Binding-site contacts:
Ligand atom N2 contacts residue ASN118 of chain 1.A at 2.9 Å (h-bond).
Ligand atom C7 contacts residue GLU166 of chain 1.A at 3.9 Å.
Ligand atom C8 contacts residue TRP168 of chain 1.A at 3.5 Å (hydrophobic).
Ligand atom C1 contacts residue ASP2 of chain 1.B at 4.5 Å.
Ligand atom C8 contacts residue HIS167 of chain 1.A at 3.8 Å.
Ligand atom O5 contacts residue ASP2 of chain 1.B at 3.8 Å.
Ligand atom C3 contacts residue ASN118 of chain 1.A at 3.7 Å.
Ligand atom O3 contacts residue ASP2 of chain 1.B at 3.5 Å (salt-bridge).
Ligand atom C8 contacts residue VAL116 of chain 1.A at 3.7 Å (hydrophobic).
Ligand atom C6 contacts residue ASP2 of chain 1.B at 3.5 Å.
Ligand atom O6 contacts residue ASP2 of chain 1.B at 4.0 Å.
Ligand atom N2 contacts residue TRP168 of chain 1.A at 3.8 Å.
Ligand atom C7 contacts residue ASN118 of chain 1.A at 3.5 Å.
Ligand atom C8 contacts residue GLU166 of chain 1.A at 3.5 Å.
Ligand atom C8 contacts residue VAL117 of chain 1.A at 4.2 Å (hydrophobic).
Ligand atom C2 contacts residue ASN118 of chain 1.A at 2.4 Å.
Ligand atom C5 contacts residue ASP2 of chain 1.B at 4.3 Å.
Ligand atom O7 contacts residue ASN118 of chain 1.A at 3.6 Å.
Ligand atom C7 contacts residue TRP168 of chain 1.A at 3.4 Å (hydrophobic).
Ligand atom O4 contacts residue ASP2 of chain 1.B at 4.4 Å.
Ligand atom O5 contacts residue ASN118 of chain 1.A at 2.4 Å (h-bond).
Ligand atom C3 contacts residue TRP168 of chain 1.A at 4.4 Å (hydrophobic).
Ligand atom C4 contacts residue ASN118 of chain 1.A at 4.1 Å.
Ligand atom O7 contacts residue HIS167 of chain 1.A at 4.0 Å.
Ligand atom C5 contacts residue ASN118 of chain 1.A at 3.7 Å.
Ligand atom C1 contacts residue ASN118 of chain 1.A at 1.4 Å.
Ligand atom C2 contacts residue ASP2 of chain 1.B at 4.4 Å.
Ligand atom O7 contacts residue GLU166 of chain 1.A at 3.6 Å.
Ligand atom O7 contacts residue TRP168 of chain 1.A at 3.7 Å.
Ligand atom O3 contacts residue TRP168 of chain 1.A at 3.4 Å (h-bond).

A protein and the small-molecule ligand that binds it are described below.
Small molecule (SMILES): CC(=O)N[C@H]1[C@H](O[C@H]2[C@H](O)[C@@H](NC(C)=O)CO[C@@H]2CO)O[C@H](CO)[C@@H](O)[C@@H]1O

Sequence of chain 1.A:
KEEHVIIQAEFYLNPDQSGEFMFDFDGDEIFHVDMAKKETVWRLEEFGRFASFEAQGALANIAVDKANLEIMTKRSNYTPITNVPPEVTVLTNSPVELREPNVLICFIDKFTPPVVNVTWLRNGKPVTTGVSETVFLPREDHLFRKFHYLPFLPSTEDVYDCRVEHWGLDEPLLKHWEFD

Sequence of chain 1.B:
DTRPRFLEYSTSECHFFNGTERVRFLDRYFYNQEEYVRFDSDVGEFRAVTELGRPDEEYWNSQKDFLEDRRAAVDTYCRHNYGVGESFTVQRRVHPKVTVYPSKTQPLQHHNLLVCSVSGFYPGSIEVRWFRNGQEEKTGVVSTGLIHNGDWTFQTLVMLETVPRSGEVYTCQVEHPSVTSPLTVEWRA